A protein and the small-molecule ligand that binds it are described below.
Small molecule (SMILES): N[C@@H](CC(=O)O)C(=O)O

Sequence of chain 1.A:
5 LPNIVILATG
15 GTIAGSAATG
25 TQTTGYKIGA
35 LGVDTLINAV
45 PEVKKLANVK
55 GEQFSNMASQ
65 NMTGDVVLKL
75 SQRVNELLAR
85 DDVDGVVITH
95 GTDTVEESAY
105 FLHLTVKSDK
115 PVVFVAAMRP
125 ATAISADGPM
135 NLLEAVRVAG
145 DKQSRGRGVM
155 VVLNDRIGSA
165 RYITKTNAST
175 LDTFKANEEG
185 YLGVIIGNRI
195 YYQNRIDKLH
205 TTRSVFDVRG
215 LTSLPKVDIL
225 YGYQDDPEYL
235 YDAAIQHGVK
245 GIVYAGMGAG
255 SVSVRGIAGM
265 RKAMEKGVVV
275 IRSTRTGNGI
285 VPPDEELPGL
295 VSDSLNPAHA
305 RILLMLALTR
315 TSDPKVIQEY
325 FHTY

Binding-site contacts:
Ligand atom OXT contacts residue THR96 of chain 1.C at 3.3 Å (h-bond).
Ligand atom OXT contacts residue ASP97 of chain 1.C at 3.0 Å (salt-bridge).
Ligand atom C contacts residue SER63 of chain 1.C at 3.5 Å.
Ligand atom OD2 contacts residue MET122 of chain 1.C at 4.0 Å.
Ligand atom CA contacts residue THR16 of chain 1.C at 3.2 Å.
Ligand atom OD2 contacts residue THR96 of chain 1.C at 2.7 Å (h-bond).
Ligand atom CG contacts residue THR96 of chain 1.C at 3.0 Å.
Ligand atom OXT contacts residue GLN64 of chain 1.C at 4.0 Å.
Ligand atom C contacts residue THR96 of chain 1.C at 3.9 Å.
Ligand atom O contacts residue GLY15 of chain 1.C at 3.3 Å.
Ligand atom CA contacts residue ILE32 of chain 1.C at 4.2 Å (hydrophobic).
Ligand atom OD1 contacts residue GLY95 of chain 1.C at 3.2 Å.
Ligand atom O contacts residue ALA62 of chain 1.C at 3.4 Å.
Ligand atom CB contacts residue THR96 of chain 1.C at 3.6 Å.
Ligand atom C contacts residue GLY95 of chain 1.C at 3.5 Å.
Ligand atom CG contacts residue ALA121 of chain 1.C at 3.8 Å (hydrophobic).
Ligand atom OD1 contacts residue GLY15 of chain 1.C at 4.0 Å.
Ligand atom O contacts residue GLY95 of chain 1.C at 3.2 Å.
Ligand atom CA contacts residue ASP97 of chain 1.C at 3.7 Å.
Ligand atom OD1 contacts residue THR16 of chain 1.C at 3.0 Å (h-bond).
Ligand atom O contacts residue ILE32 of chain 1.C at 4.0 Å.
Ligand atom OD1 contacts residue ALA121 of chain 1.C at 3.7 Å.
Ligand atom CG contacts residue THR16 of chain 1.C at 2.8 Å.
Ligand atom OD2 contacts residue THR16 of chain 1.C at 3.2 Å (h-bond).
Ligand atom N contacts residue ASP97 of chain 1.C at 2.8 Å (salt-bridge).
Ligand atom N contacts residue GLN64 of chain 1.C at 2.9 Å (h-bond).
Ligand atom N contacts residue SER255 of chain 1.A at 3.9 Å.
Ligand atom O contacts residue SER63 of chain 1.C at 2.7 Å (h-bond).
Ligand atom OXT contacts residue GLY95 of chain 1.C at 3.3 Å.
Ligand atom O contacts residue GLN64 of chain 1.C at 3.9 Å.
Ligand atom CB contacts residue THR16 of chain 1.C at 3.1 Å.
Ligand atom CA contacts residue GLN64 of chain 1.C at 4.0 Å.
Ligand atom C contacts residue THR16 of chain 1.C at 4.2 Å.
Ligand atom O contacts residue THR16 of chain 1.C at 3.9 Å.
Ligand atom C contacts residue ASP97 of chain 1.C at 3.9 Å.
Ligand atom OD1 contacts residue THR96 of chain 1.C at 2.9 Å (h-bond).
Ligand atom OXT contacts residue SER63 of chain 1.C at 2.6 Å (h-bond).
Ligand atom C contacts residue GLN64 of chain 1.C at 3.8 Å.
Ligand atom OD2 contacts residue ALA121 of chain 1.C at 3.1 Å (h-bond).
Ligand atom CB contacts residue ASP97 of chain 1.C at 3.6 Å.

Sequence of chain 1.C:
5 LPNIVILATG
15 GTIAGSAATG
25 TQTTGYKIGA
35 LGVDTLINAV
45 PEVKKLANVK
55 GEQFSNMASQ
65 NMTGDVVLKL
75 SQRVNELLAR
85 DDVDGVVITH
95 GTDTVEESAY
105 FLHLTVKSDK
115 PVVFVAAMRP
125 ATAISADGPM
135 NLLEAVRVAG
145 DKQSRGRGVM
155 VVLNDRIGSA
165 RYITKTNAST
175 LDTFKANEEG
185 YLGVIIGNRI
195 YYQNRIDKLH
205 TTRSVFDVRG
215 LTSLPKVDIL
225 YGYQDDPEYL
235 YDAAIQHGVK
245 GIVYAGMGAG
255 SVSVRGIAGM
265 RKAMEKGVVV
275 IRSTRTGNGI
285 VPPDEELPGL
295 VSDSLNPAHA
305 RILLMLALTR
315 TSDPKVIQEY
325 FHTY